The small molecule below binds the protein below.
Small molecule (SMILES): CC(=O)N[C@@H]1[C@@H](O)[C@H](O)[C@@H](CO)O[C@H]1O

Sequence of chain 1.C:
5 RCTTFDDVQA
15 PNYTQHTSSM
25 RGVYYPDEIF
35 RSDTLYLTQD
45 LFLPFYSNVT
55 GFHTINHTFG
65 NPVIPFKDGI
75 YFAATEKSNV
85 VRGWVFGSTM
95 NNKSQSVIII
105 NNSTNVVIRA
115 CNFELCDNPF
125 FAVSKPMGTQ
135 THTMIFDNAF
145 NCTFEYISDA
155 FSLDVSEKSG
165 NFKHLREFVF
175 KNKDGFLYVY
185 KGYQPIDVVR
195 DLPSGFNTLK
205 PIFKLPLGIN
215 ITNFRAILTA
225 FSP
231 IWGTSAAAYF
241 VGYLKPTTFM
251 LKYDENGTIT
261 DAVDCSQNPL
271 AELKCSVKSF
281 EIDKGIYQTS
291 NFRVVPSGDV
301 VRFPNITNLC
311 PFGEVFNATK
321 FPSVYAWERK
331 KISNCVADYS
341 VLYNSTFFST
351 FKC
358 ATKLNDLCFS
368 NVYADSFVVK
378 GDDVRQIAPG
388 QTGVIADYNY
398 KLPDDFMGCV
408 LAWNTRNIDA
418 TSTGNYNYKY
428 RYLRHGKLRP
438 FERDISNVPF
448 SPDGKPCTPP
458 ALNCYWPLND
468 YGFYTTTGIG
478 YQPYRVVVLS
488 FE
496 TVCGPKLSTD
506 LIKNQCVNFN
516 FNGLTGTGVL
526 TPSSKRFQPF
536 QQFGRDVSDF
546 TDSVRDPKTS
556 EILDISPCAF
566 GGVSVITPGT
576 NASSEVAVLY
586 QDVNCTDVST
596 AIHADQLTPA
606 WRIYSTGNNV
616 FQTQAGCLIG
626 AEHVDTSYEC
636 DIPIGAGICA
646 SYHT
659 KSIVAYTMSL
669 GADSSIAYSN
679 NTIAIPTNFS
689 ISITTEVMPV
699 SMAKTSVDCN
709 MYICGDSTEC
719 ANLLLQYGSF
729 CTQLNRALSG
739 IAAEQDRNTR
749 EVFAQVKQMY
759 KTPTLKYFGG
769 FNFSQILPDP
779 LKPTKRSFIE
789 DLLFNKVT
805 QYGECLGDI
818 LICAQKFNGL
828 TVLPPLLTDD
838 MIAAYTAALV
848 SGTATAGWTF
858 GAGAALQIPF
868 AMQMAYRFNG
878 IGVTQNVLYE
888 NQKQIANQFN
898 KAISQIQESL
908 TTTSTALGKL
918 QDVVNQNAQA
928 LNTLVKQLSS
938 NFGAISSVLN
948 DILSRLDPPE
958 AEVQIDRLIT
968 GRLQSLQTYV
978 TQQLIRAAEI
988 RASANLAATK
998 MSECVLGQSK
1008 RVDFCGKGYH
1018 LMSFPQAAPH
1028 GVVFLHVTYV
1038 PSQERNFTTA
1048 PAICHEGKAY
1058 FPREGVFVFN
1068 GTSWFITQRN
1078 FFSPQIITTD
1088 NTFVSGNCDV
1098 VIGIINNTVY

Binding-site contacts:
Ligand atom C1 contacts residue ASN52 of chain 1.C at 1.4 Å.
Ligand atom N2 contacts residue ASN52 of chain 1.C at 2.9 Å (h-bond).
Ligand atom O7 contacts residue ASN52 of chain 1.C at 4.3 Å.
Ligand atom C7 contacts residue ASN52 of chain 1.C at 3.9 Å.
Ligand atom O5 contacts residue GLN19 of chain 1.C at 4.1 Å.
Ligand atom O6 contacts residue THR21 of chain 1.C at 4.3 Å.
Ligand atom C2 contacts residue ASN52 of chain 1.C at 2.4 Å.
Ligand atom C6 contacts residue GLN19 of chain 1.C at 4.0 Å.
Ligand atom O6 contacts residue GLN19 of chain 1.C at 3.0 Å (h-bond).
Ligand atom C3 contacts residue ASN52 of chain 1.C at 3.8 Å.
Ligand atom C4 contacts residue ASN52 of chain 1.C at 4.2 Å.
Ligand atom C5 contacts residue ASN52 of chain 1.C at 3.7 Å.
Ligand atom O5 contacts residue ASN52 of chain 1.C at 2.4 Å (h-bond).
Ligand atom O6 contacts residue ASN52 of chain 1.C at 3.8 Å.